Binding-site contacts:
Ligand atom C2 contacts residue ARG114 of chain 1.A at 4.3 Å.
Ligand atom C8 contacts residue ASN85 of chain 1.A at 3.3 Å.
Ligand atom C2 contacts residue PHE84 of chain 1.A at 3.9 Å (hydrophobic).
Ligand atom C6 contacts residue ARG114 of chain 1.A at 4.1 Å.
Ligand atom C3 contacts residue PHE84 of chain 1.A at 4.0 Å (hydrophobic).
Ligand atom C1 contacts residue PHE84 of chain 1.A at 4.1 Å (hydrophobic).
Ligand atom C5 contacts residue ARG114 of chain 1.A at 3.1 Å.
Ligand atom C8 contacts residue ASN86 of chain 1.A at 4.0 Å.
Ligand atom O6 contacts residue GLN44 of chain 1.A at 3.7 Å.
Ligand atom C7 contacts residue PHE84 of chain 1.A at 3.6 Å (hydrophobic).
Ligand atom O4 contacts residue ARG114 of chain 1.A at 3.3 Å (salt-bridge).
Ligand atom O3 contacts residue PHE84 of chain 1.A at 4.1 Å.
Ligand atom C2 contacts residue ASN86 of chain 1.A at 2.5 Å.
Ligand atom C4 contacts residue ASN86 of chain 1.A at 4.3 Å.
Ligand atom O5 contacts residue ASN86 of chain 1.A at 2.5 Å (h-bond).
Ligand atom O3 contacts residue ASN45 of chain 1.A at 2.9 Å (h-bond).
Ligand atom O4 contacts residue GLN44 of chain 1.A at 2.7 Å (h-bond).
Ligand atom C3 contacts residue ARG114 of chain 1.A at 3.7 Å.
Ligand atom C1 contacts residue ARG114 of chain 1.A at 3.8 Å.
Ligand atom C3 contacts residue ASN45 of chain 1.A at 3.9 Å.
Ligand atom C8 contacts residue PHE84 of chain 1.A at 3.4 Å (hydrophobic).
Ligand atom C4 contacts residue GLN44 of chain 1.A at 4.1 Å.
Ligand atom O6 contacts residue ARG114 of chain 1.A at 4.1 Å.
Ligand atom O7 contacts residue ASN86 of chain 1.A at 3.5 Å (h-bond).
Ligand atom N2 contacts residue ASN85 of chain 1.A at 4.0 Å.
Ligand atom C1 contacts residue ASN86 of chain 1.A at 1.4 Å.
Ligand atom C7 contacts residue ASN86 of chain 1.A at 3.2 Å.
Ligand atom C4 contacts residue ARG114 of chain 1.A at 3.6 Å.
Ligand atom N2 contacts residue PHE84 of chain 1.A at 2.9 Å (h-bond).
Ligand atom C5 contacts residue ASN86 of chain 1.A at 3.7 Å.
Ligand atom C7 contacts residue ASN85 of chain 1.A at 4.2 Å.
Ligand atom C3 contacts residue ASN86 of chain 1.A at 3.7 Å.
Ligand atom N2 contacts residue ASN86 of chain 1.A at 2.7 Å (h-bond).
Ligand atom O4 contacts residue ASN45 of chain 1.A at 4.1 Å.
Ligand atom O5 contacts residue ARG114 of chain 1.A at 3.8 Å.

This small molecule binds to this protein.
Small molecule (SMILES): CC(=O)N[C@@H]1[C@@H](O)[C@H](O)[C@@H](CO)O[C@H]1O

Sequence of chain 1.A:
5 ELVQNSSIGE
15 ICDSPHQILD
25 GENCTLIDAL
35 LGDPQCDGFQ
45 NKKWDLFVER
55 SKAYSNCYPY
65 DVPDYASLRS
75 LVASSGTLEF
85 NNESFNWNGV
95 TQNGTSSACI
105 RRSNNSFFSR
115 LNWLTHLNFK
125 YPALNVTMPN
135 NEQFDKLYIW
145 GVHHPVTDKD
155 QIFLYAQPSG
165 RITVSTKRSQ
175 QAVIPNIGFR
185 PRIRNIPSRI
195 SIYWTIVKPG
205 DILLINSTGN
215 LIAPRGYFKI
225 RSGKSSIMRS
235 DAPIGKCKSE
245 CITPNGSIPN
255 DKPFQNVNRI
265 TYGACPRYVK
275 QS